Binding-site contacts:
Ligand atom C3 contacts residue ASN95 of chain 2.A at 3.7 Å.
Ligand atom N2 contacts residue ASN95 of chain 2.A at 2.8 Å (h-bond).
Ligand atom O5 contacts residue ASN95 of chain 2.A at 2.4 Å (h-bond).
Ligand atom C1 contacts residue ASN95 of chain 2.A at 1.4 Å.
Ligand atom C8 contacts residue LYS94 of chain 2.A at 3.7 Å.
Ligand atom C7 contacts residue ASN95 of chain 2.A at 3.1 Å.
Ligand atom C2 contacts residue ASN95 of chain 2.A at 2.4 Å.
Ligand atom C8 contacts residue ASN95 of chain 2.A at 4.3 Å.
Ligand atom O7 contacts residue ASN95 of chain 2.A at 3.0 Å (h-bond).
Ligand atom C4 contacts residue ASN95 of chain 2.A at 4.2 Å.
Ligand atom C5 contacts residue ASN95 of chain 2.A at 3.7 Å.

Sequence of chain 2.A:
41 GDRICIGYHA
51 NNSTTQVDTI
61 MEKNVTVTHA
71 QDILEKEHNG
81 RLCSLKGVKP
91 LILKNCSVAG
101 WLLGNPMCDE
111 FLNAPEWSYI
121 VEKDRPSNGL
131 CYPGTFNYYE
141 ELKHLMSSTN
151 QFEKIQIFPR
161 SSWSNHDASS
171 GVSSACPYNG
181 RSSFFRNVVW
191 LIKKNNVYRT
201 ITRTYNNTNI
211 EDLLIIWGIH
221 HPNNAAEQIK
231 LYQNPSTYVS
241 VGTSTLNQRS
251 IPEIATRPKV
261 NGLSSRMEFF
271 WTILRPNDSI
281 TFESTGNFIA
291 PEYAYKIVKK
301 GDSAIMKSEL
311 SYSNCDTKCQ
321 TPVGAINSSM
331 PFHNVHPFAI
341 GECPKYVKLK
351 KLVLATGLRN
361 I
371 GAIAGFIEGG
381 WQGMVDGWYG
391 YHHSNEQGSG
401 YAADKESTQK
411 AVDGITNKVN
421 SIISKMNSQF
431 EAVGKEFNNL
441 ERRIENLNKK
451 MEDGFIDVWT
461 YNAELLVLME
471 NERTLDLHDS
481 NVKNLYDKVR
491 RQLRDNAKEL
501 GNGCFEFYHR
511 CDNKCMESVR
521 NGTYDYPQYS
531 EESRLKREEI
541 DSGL

This protein binds this small molecule.
Small molecule (SMILES): CC(=O)N[C@@H]1[C@@H](O)[C@H](O)[C@@H](CO)O[C@H]1O